The protein below binds the small molecule below.
Small molecule (SMILES): [H]/N=C(/N)N[C@H]1C(F)=C(C(=O)O)O[C@@H]([C@H](O)[C@H](O)CO)[C@@H]1NC(C)=O

Binding-site contacts:
Ligand atom N7 contacts residue TRP98 of chain 3.A at 2.9 Å (h-bond).
Ligand atom N4 contacts residue ASP70 of chain 3.A at 3.0 Å (salt-bridge).
Ligand atom F1 contacts residue GLU38 of chain 3.A at 2.7 Å.
Ligand atom O1B contacts residue ARG290 of chain 3.A at 3.4 Å (salt-bridge).
Ligand atom C8 contacts residue GLU196 of chain 3.A at 3.7 Å.
Ligand atom C6 contacts residue TYR324 of chain 3.A at 3.4 Å (hydrophobic).
Ligand atom O1B contacts residue TYR324 of chain 3.A at 2.9 Å (h-bond).
Ligand atom C12 contacts residue GLU38 of chain 3.A at 3.7 Å.
Ligand atom O10 contacts residue ASP70 of chain 3.A at 3.6 Å.
Ligand atom O9 contacts residue ALA166 of chain 3.A at 3.1 Å.
Ligand atom C3 contacts residue ASP70 of chain 3.A at 3.7 Å.
Ligand atom F1 contacts residue TYR324 of chain 3.A at 2.8 Å.
Ligand atom N6 contacts residue TRP98 of chain 3.A at 3.0 Å (h-bond).
Ligand atom C1 contacts residue ARG212 of chain 3.A at 3.6 Å.
Ligand atom N7 contacts residue ASP70 of chain 3.A at 3.1 Å (salt-bridge).
Ligand atom C4 contacts residue TYR324 of chain 3.A at 3.4 Å (hydrophobic).
Ligand atom C2 contacts residue TYR324 of chain 3.A at 1.4 Å (hydrophobic).
Ligand atom F1 contacts residue ARG37 of chain 3.A at 3.2 Å.
Ligand atom C3 contacts residue GLU38 of chain 3.A at 3.7 Å.
Ligand atom N4 contacts residue GLU38 of chain 3.A at 3.4 Å (salt-bridge).
Ligand atom N6 contacts residue GLU147 of chain 3.A at 2.8 Å (salt-bridge).
Ligand atom N7 contacts residue ARG75 of chain 3.A at 3.4 Å (salt-bridge).
Ligand atom O1A contacts residue ARG37 of chain 3.A at 3.4 Å (salt-bridge).
Ligand atom O8 contacts residue GLU196 of chain 3.A at 2.5 Å (salt-bridge).
Ligand atom O1B contacts residue ARG212 of chain 3.A at 2.8 Å (salt-bridge).
Ligand atom C11 contacts residue ILE142 of chain 3.A at 3.7 Å (hydrophobic).
Ligand atom C2 contacts residue ARG212 of chain 3.A at 3.6 Å.
Ligand atom C2 contacts residue GLU197 of chain 3.A at 3.3 Å.
Ligand atom C1 contacts residue TYR324 of chain 3.A at 2.4 Å (hydrophobic).
Ligand atom O10 contacts residue ARG71 of chain 3.A at 2.9 Å (salt-bridge).
Ligand atom C3 contacts residue TYR324 of chain 3.A at 2.6 Å (hydrophobic).
Ligand atom C8 contacts residue ARG212 of chain 3.A at 3.7 Å.
Ligand atom C6 contacts residue GLU197 of chain 3.A at 2.9 Å.
Ligand atom C12 contacts residue TRP98 of chain 3.A at 3.3 Å (hydrophobic).
Ligand atom O6 contacts residue TYR324 of chain 3.A at 2.3 Å (h-bond).
Ligand atom O9 contacts residue GLU196 of chain 3.A at 3.2 Å (salt-bridge).
Ligand atom O8 contacts residue GLU197 of chain 3.A at 3.5 Å (salt-bridge).
Ligand atom O6 contacts residue ARG212 of chain 3.A at 3.4 Å (salt-bridge).
Ligand atom O1A contacts residue TYR324 of chain 3.A at 3.4 Å (h-bond).
Ligand atom O6 contacts residue GLU197 of chain 3.A at 2.8 Å (salt-bridge).

Sequence of chain 3.A:
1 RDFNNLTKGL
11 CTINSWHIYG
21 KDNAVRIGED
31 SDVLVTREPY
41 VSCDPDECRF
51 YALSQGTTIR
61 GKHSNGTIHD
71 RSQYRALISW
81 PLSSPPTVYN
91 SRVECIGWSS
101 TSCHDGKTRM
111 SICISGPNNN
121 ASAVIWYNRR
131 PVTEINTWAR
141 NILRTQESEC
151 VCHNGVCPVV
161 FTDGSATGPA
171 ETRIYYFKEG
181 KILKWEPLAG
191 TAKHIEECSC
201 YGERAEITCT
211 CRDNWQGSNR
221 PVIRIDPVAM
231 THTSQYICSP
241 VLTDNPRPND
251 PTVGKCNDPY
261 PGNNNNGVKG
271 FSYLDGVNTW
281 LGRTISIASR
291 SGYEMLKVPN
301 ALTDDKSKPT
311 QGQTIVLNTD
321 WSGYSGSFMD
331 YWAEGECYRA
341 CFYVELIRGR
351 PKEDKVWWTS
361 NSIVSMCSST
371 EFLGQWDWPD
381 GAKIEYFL